A small-molecule ligand and the protein it binds are described below.
Small molecule (SMILES): CC(=O)N[C@@H]1[C@@H](O)[C@H](O)[C@@H](CO)O[C@H]1O

Sequence of chain 1.C:
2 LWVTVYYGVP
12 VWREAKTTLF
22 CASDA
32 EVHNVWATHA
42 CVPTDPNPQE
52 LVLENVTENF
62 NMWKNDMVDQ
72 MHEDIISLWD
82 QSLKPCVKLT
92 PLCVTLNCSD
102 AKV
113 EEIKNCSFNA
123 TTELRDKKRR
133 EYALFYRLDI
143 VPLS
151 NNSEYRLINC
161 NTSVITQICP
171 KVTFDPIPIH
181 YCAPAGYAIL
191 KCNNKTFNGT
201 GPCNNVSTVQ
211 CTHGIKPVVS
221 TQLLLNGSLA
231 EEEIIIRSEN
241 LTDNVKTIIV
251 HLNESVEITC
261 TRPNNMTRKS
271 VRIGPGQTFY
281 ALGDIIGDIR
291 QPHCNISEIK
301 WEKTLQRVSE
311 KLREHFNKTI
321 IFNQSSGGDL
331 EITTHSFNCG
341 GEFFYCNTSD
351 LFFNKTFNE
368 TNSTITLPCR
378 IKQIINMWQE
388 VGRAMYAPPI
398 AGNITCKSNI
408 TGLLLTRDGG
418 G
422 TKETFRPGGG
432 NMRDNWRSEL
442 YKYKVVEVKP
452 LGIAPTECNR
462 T

Binding-site contacts:
Ligand atom C8 contacts residue ASN198 of chain 1.C at 3.6 Å.
Ligand atom C8 contacts residue ILE236 of chain 1.C at 3.7 Å (hydrophobic).
Ligand atom C2 contacts residue ASN198 of chain 1.C at 2.4 Å.
Ligand atom O7 contacts residue SER238 of chain 1.C at 4.2 Å.
Ligand atom N2 contacts residue ASN198 of chain 1.C at 3.0 Å (h-bond).
Ligand atom C1 contacts residue ASN198 of chain 1.C at 1.4 Å.
Ligand atom O5 contacts residue THR200 of chain 1.C at 3.2 Å (h-bond).
Ligand atom C1 contacts residue THR200 of chain 1.C at 3.6 Å.
Ligand atom C3 contacts residue ASN198 of chain 1.C at 3.8 Å.
Ligand atom C5 contacts residue ASN198 of chain 1.C at 3.6 Å.
Ligand atom O5 contacts residue ASN198 of chain 1.C at 2.3 Å (h-bond).
Ligand atom O7 contacts residue ASN198 of chain 1.C at 3.4 Å (h-bond).
Ligand atom C5 contacts residue THR200 of chain 1.C at 3.9 Å.
Ligand atom C8 contacts residue LEU241 of chain 1.C at 3.8 Å (hydrophobic).
Ligand atom C6 contacts residue THR200 of chain 1.C at 4.1 Å.
Ligand atom C7 contacts residue ASN198 of chain 1.C at 3.1 Å.
Ligand atom C4 contacts residue ASN198 of chain 1.C at 4.2 Å.
Ligand atom C8 contacts residue SER238 of chain 1.C at 4.3 Å.